Binding-site contacts:
Ligand atom C37 contacts residue DMU1 of chain 1.VC at 3.6 Å.
Ligand atom C40 contacts residue PHE19 of chain 1.K at 4.5 Å (hydrophobic).
Ligand atom C19 contacts residue THR18 of chain 1.K at 4.4 Å.
Ligand atom C19 contacts residue PHE19 of chain 1.K at 3.9 Å (hydrophobic).
Ligand atom C19 contacts residue SER15 of chain 1.K at 3.7 Å.
Ligand atom C43 contacts residue DMU1 of chain 1.VC at 4.0 Å.
Ligand atom C28 contacts residue PHE19 of chain 1.K at 4.5 Å (hydrophobic).
Ligand atom C25 contacts residue PHE19 of chain 1.K at 3.7 Å (hydrophobic).
Ligand atom C22 contacts residue PHE19 of chain 1.K at 4.4 Å (hydrophobic).
Ligand atom C37 contacts residue PHE19 of chain 1.K at 3.9 Å (hydrophobic).
Ligand atom C43 contacts residue LEU91 of chain 1.D at 4.0 Å (hydrophobic).
Ligand atom C34 contacts residue DMU1 of chain 1.VC at 4.4 Å.
Ligand atom C34 contacts residue PHE19 of chain 1.K at 4.4 Å (hydrophobic).
Ligand atom C25 contacts residue THR18 of chain 1.K at 4.4 Å.
Ligand atom C31 contacts residue PHE19 of chain 1.K at 3.8 Å (hydrophobic).

Sequence of chain 1.K:
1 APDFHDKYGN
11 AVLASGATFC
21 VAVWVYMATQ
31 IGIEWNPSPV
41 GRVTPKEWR

This small molecule binds to this protein.
Small molecule (SMILES): CCCCCCCCCCO[C@@H]1O[C@H](CO)[C@@H](O[C@H]2O[C@H](CO)[C@@H](O)[C@H](O)[C@H]2O)[C@H](O)[C@H]1O

Sequence of chain 1.D:
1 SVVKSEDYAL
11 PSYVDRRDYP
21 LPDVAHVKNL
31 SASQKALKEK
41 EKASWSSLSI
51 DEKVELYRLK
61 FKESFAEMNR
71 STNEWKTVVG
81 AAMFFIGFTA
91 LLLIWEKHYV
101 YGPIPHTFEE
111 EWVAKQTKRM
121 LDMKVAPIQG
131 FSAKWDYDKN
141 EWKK